Sequence of chain 3.B:
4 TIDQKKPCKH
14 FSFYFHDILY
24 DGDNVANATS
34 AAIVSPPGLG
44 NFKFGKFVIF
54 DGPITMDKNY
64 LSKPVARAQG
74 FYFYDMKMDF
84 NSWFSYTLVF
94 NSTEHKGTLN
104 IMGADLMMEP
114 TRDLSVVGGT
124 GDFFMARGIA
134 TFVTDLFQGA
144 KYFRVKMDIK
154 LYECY

Sequence of chain 1.B:
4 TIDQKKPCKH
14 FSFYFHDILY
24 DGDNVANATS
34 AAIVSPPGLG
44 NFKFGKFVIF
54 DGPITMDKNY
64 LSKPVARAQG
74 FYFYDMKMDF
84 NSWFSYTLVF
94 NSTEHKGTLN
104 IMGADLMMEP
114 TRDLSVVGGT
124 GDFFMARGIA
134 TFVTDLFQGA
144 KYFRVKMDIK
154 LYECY

This protein binds this small molecule.
Small molecule (SMILES): CC(=O)N[C@H]1[C@H](O[C@H]2[C@H](O[C@@H]3O[C@@H](C)[C@@H](O)[C@@H](O)[C@@H]3O)[C@@H](NC(C)=O)CO[C@@H]2CO)O[C@H](CO)[C@@H](O[C@@H]2O[C@H](CO[C@H]3O[C@H](CO)[C@@H](O)[C@H](O)[C@@H]3O)[C@@H](O)[C@H](O[C@H]3O[C@H](CO)[C@@H](O)[C@H](O)[C@@H]3O)[C@@H]2O[C@@H]2OC[C@@H](O)[C@H](O)[C@H]2O)[C@@H]1O

Binding-site contacts:
Ligand atom C8 contacts residue GLU112 of chain 1.B at 3.4 Å.
Ligand atom C5 contacts residue ASN94 of chain 3.B at 3.8 Å.
Ligand atom C7 contacts residue ASN94 of chain 3.B at 2.9 Å.
Ligand atom C2 contacts residue ASN94 of chain 3.B at 2.0 Å.
Ligand atom N2 contacts residue ASN94 of chain 3.B at 2.3 Å (h-bond).
Ligand atom C1 contacts residue LYS99 of chain 3.B at 4.4 Å.
Ligand atom C4 contacts residue ASN94 of chain 3.B at 4.1 Å.
Ligand atom C8 contacts residue ASN94 of chain 3.B at 4.0 Å.
Ligand atom O3 contacts residue ASN94 of chain 3.B at 4.3 Å.
Ligand atom C1 contacts residue GLU112 of chain 1.B at 3.7 Å.
Ligand atom C7 contacts residue GLU112 of chain 1.B at 3.8 Å.
Ligand atom O2 contacts residue GLY1 of chain 1.V at 4.5 Å.
Ligand atom C1 contacts residue ASN94 of chain 3.B at 1.6 Å.
Ligand atom N2 contacts residue LYS99 of chain 3.B at 4.1 Å.
Ligand atom O2 contacts residue GLU112 of chain 1.B at 3.1 Å (salt-bridge).
Ligand atom C3 contacts residue ASN94 of chain 3.B at 3.5 Å.
Ligand atom O5 contacts residue GLU112 of chain 1.B at 4.4 Å.
Ligand atom O7 contacts residue ASN94 of chain 3.B at 3.0 Å (h-bond).
Ligand atom O5 contacts residue ASN94 of chain 3.B at 2.6 Å (h-bond).
Ligand atom O7 contacts residue GLU112 of chain 1.B at 4.1 Å.
Ligand atom C2 contacts residue GLU112 of chain 1.B at 3.2 Å.